Sequence of chain 1.C:
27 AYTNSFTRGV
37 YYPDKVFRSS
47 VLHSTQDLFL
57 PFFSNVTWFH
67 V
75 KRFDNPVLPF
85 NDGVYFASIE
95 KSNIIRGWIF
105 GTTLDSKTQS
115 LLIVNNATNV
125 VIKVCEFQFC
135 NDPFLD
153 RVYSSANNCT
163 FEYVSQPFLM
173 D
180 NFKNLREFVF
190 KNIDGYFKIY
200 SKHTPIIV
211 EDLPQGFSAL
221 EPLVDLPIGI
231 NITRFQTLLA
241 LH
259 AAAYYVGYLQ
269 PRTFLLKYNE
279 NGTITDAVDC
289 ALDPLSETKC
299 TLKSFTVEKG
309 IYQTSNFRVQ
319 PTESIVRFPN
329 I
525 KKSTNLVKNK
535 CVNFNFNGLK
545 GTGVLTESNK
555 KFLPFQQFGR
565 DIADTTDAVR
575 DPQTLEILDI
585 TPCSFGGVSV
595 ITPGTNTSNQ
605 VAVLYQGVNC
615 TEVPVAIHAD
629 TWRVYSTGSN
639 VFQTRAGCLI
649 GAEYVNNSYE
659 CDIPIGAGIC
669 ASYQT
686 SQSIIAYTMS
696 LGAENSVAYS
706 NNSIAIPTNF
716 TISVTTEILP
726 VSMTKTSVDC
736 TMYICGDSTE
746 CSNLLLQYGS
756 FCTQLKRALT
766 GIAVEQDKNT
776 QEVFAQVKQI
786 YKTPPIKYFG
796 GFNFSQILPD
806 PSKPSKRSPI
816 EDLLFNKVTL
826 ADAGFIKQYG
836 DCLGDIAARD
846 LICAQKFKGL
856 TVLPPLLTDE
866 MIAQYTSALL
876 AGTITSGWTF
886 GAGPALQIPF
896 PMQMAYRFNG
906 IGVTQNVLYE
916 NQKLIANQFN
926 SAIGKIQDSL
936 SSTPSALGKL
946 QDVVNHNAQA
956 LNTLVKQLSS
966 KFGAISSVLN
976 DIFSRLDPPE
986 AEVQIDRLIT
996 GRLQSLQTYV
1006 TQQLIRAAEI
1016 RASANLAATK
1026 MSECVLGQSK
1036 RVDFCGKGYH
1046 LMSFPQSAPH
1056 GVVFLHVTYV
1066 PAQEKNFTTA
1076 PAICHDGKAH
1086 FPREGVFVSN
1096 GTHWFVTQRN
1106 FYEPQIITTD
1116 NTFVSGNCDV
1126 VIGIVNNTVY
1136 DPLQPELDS

Binding-site contacts:
Ligand atom O6 contacts residue GLN833 of chain 1.B at 3.7 Å.
Ligand atom C2 contacts residue GLN833 of chain 1.B at 4.4 Å.
Ligand atom C4 contacts residue ASN613 of chain 1.C at 4.2 Å.
Ligand atom O7 contacts residue GLN833 of chain 1.B at 2.7 Å (h-bond).
Ligand atom C7 contacts residue GLN833 of chain 1.B at 3.6 Å.
Ligand atom O5 contacts residue ASN613 of chain 1.C at 2.4 Å (h-bond).
Ligand atom C1 contacts residue GLN833 of chain 1.B at 3.3 Å.
Ligand atom C7 contacts residue ASN613 of chain 1.C at 3.5 Å.
Ligand atom C3 contacts residue ASN613 of chain 1.C at 3.8 Å.
Ligand atom N2 contacts residue ASN613 of chain 1.C at 2.9 Å (h-bond).
Ligand atom C5 contacts residue ASN613 of chain 1.C at 3.7 Å.
Ligand atom O7 contacts residue ASN613 of chain 1.C at 3.8 Å.
Ligand atom C2 contacts residue ASN613 of chain 1.C at 2.4 Å.
Ligand atom C5 contacts residue GLN833 of chain 1.B at 3.7 Å.
Ligand atom O6 contacts residue PHE830 of chain 1.B at 4.4 Å.
Ligand atom N2 contacts residue GLN833 of chain 1.B at 4.3 Å.
Ligand atom O5 contacts residue GLN833 of chain 1.B at 3.4 Å (h-bond).
Ligand atom C1 contacts residue ASN613 of chain 1.C at 1.5 Å.
Ligand atom C6 contacts residue GLN833 of chain 1.B at 4.3 Å.

Sequence of chain 1.B:
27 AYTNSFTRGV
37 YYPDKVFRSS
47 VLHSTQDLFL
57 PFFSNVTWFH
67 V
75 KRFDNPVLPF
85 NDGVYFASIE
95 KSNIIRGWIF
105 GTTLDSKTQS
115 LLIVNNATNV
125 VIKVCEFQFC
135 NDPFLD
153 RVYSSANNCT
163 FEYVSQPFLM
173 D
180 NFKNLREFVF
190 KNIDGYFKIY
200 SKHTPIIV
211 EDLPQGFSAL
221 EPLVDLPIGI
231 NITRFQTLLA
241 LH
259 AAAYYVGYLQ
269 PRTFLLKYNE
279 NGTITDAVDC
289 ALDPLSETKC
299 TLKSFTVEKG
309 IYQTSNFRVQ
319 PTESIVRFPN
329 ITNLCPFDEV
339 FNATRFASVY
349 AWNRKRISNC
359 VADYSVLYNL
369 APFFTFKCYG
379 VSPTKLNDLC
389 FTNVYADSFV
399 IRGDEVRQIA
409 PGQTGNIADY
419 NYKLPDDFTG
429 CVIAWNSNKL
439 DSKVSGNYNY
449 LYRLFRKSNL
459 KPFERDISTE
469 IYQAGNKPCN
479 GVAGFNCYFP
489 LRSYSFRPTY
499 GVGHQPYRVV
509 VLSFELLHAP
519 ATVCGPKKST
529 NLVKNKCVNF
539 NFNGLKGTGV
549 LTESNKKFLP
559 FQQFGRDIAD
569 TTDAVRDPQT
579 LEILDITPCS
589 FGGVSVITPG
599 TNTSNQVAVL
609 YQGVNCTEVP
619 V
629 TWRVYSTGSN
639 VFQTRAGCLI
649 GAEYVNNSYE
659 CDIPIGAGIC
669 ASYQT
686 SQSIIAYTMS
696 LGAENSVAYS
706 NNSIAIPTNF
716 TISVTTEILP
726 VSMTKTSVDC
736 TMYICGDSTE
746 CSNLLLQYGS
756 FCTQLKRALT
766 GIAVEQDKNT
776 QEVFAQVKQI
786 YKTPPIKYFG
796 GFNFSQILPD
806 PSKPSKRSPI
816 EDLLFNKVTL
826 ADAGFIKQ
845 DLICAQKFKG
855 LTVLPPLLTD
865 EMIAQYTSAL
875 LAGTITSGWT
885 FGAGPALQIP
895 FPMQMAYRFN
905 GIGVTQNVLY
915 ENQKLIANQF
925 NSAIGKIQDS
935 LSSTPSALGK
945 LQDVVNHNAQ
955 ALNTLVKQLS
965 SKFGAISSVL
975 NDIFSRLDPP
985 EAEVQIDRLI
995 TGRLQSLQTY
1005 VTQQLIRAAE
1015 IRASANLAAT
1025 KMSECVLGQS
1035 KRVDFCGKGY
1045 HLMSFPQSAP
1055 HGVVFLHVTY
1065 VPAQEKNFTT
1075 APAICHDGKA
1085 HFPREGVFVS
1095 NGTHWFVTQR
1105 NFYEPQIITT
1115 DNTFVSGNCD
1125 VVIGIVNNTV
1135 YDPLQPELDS

A small-molecule ligand and the protein it binds are described below.
Small molecule (SMILES): CC(=O)N[C@@H]1[C@@H](O)[C@H](O)[C@@H](CO)O[C@H]1O